Binding-site contacts:
Ligand atom N2 contacts residue ASN186 of chain 1.D at 2.9 Å (h-bond).
Ligand atom C2 contacts residue ASN186 of chain 1.D at 2.4 Å.
Ligand atom C1 contacts residue ASN186 of chain 1.D at 1.4 Å.
Ligand atom O5 contacts residue ASN186 of chain 1.D at 2.4 Å (h-bond).
Ligand atom C7 contacts residue ASP185 of chain 1.D at 4.3 Å.
Ligand atom O7 contacts residue ASN186 of chain 1.D at 3.7 Å.
Ligand atom O7 contacts residue ASP185 of chain 1.D at 4.2 Å.
Ligand atom C7 contacts residue ASN186 of chain 1.D at 3.5 Å.
Ligand atom C4 contacts residue ASN186 of chain 1.D at 4.2 Å.
Ligand atom C5 contacts residue ASN186 of chain 1.D at 3.7 Å.
Ligand atom C3 contacts residue ASN186 of chain 1.D at 3.8 Å.
Ligand atom C8 contacts residue ASP185 of chain 1.D at 3.8 Å.
Ligand atom C8 contacts residue ASN186 of chain 1.D at 4.3 Å.

Sequence of chain 1.D:
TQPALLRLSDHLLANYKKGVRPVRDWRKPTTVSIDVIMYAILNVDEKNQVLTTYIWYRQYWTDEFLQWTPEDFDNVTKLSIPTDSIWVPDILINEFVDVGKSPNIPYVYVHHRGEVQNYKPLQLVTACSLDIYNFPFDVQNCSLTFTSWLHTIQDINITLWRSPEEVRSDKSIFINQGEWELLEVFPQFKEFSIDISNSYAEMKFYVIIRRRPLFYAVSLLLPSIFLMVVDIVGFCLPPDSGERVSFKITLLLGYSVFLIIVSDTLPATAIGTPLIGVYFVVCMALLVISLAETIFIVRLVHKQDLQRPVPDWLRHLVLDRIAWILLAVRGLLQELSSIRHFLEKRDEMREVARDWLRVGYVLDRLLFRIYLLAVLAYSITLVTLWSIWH

The small molecule below binds the protein below.
Small molecule (SMILES): CC(=O)N[C@@H]1[C@@H](O)[C@H](O)[C@@H](CO)O[C@H]1O